Binding-site contacts:
Ligand atom C2 contacts residue ALA209 of chain 1.H at 3.6 Å (hydrophobic).
Ligand atom C1 contacts residue ALA209 of chain 1.H at 3.9 Å (hydrophobic).
Ligand atom O3 contacts residue MG1 of chain 1.QA at 2.0 Å.
Ligand atom O2 contacts residue MG1 of chain 1.QA at 4.0 Å.
Ligand atom C2 contacts residue GLU188 of chain 1.H at 3.6 Å.
Ligand atom O4 contacts residue GLU188 of chain 1.H at 3.0 Å (salt-bridge).
Ligand atom C2 contacts residue ASP212 of chain 1.H at 3.8 Å.
Ligand atom O3 contacts residue GLU188 of chain 1.H at 3.2 Å (salt-bridge).
Ligand atom C1 contacts residue THR244 of chain 1.H at 4.1 Å.
Ligand atom O4 contacts residue ALA209 of chain 1.H at 3.9 Å.
Ligand atom C2 contacts residue THR244 of chain 1.H at 3.7 Å.
Ligand atom C1 contacts residue GLU188 of chain 1.H at 3.8 Å.
Ligand atom O1 contacts residue LYS186 of chain 1.H at 3.7 Å.
Ligand atom O1 contacts residue MET207 of chain 1.H at 4.3 Å.
Ligand atom O1 contacts residue THR244 of chain 1.H at 3.5 Å (h-bond).
Ligand atom O1 contacts residue MET276 of chain 1.H at 4.3 Å.
Ligand atom O2 contacts residue THR244 of chain 1.H at 2.6 Å (h-bond).
Ligand atom O2 contacts residue ALA209 of chain 1.H at 3.3 Å.
Ligand atom O1 contacts residue ALA209 of chain 1.H at 4.2 Å.
Ligand atom O4 contacts residue MG1 of chain 1.QA at 2.0 Å.
Ligand atom O1 contacts residue ARG87 of chain 1.H at 3.9 Å.
Ligand atom C1 contacts residue MG1 of chain 1.QA at 2.8 Å.
Ligand atom O2 contacts residue ARG210 of chain 1.H at 3.5 Å (salt-bridge).
Ligand atom O2 contacts residue ASP212 of chain 1.H at 3.9 Å.
Ligand atom C2 contacts residue MG1 of chain 1.QA at 2.8 Å.
Ligand atom O4 contacts residue ASP212 of chain 1.H at 2.9 Å (salt-bridge).
Ligand atom O3 contacts residue ASP212 of chain 1.H at 4.0 Å.
Ligand atom O4 contacts residue GLY211 of chain 1.H at 3.8 Å.
Ligand atom C2 contacts residue GLY211 of chain 1.H at 3.8 Å.
Ligand atom O3 contacts residue LYS186 of chain 1.H at 2.8 Å (salt-bridge).
Ligand atom O1 contacts residue MG1 of chain 1.QA at 4.0 Å.
Ligand atom O2 contacts residue GLY211 of chain 1.H at 2.9 Å (h-bond).
Ligand atom O3 contacts residue ALA209 of chain 1.H at 4.3 Å.
Ligand atom C1 contacts residue LYS186 of chain 1.H at 3.6 Å.

The protein below binds the small molecule below.
Small molecule (SMILES): O=C([O-])C(=O)[O-]

Sequence of chain 1.H:
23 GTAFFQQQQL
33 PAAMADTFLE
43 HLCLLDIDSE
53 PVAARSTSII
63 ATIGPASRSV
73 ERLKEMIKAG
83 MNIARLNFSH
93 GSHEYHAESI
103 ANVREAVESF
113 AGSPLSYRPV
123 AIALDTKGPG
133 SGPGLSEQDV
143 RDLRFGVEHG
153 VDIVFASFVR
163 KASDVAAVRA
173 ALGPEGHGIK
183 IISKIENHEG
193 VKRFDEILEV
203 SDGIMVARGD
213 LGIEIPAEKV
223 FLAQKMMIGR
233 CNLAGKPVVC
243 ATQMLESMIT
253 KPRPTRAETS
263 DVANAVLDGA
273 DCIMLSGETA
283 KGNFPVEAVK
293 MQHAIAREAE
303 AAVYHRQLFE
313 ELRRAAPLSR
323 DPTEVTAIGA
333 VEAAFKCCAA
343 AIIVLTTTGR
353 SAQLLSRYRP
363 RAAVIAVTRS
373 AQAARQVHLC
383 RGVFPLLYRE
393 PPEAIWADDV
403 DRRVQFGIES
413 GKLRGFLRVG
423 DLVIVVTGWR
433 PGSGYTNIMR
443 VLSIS